Binding-site contacts:
Ligand atom C3 contacts residue ASN21 of chain 3.A at 3.8 Å.
Ligand atom O3 contacts residue NAG1 of chain 3.D at 3.8 Å.
Ligand atom N2 contacts residue ASN37 of chain 3.A at 4.1 Å.
Ligand atom O7 contacts residue ASN21 of chain 3.A at 3.7 Å.
Ligand atom N2 contacts residue ASN21 of chain 3.A at 2.8 Å (h-bond).
Ligand atom O7 contacts residue ASN37 of chain 3.A at 3.6 Å.
Ligand atom O7 contacts residue THR23 of chain 3.A at 3.9 Å.
Ligand atom C1 contacts residue ASN21 of chain 3.A at 1.5 Å.
Ligand atom O5 contacts residue ASN21 of chain 3.A at 2.4 Å (h-bond).
Ligand atom C8 contacts residue ASN21 of chain 3.A at 4.4 Å.
Ligand atom C3 contacts residue NAG1 of chain 3.D at 3.9 Å.
Ligand atom O3 contacts residue ASN37 of chain 3.A at 4.2 Å.
Ligand atom C5 contacts residue NAG1 of chain 3.D at 4.4 Å.
Ligand atom C4 contacts residue ASN21 of chain 3.A at 4.3 Å.
Ligand atom C5 contacts residue ASN21 of chain 3.A at 3.7 Å.
Ligand atom C7 contacts residue ASN21 of chain 3.A at 3.7 Å.
Ligand atom C7 contacts residue ASN37 of chain 3.A at 3.9 Å.
Ligand atom C2 contacts residue ASN21 of chain 3.A at 2.5 Å.
Ligand atom C4 contacts residue NAG1 of chain 3.D at 4.2 Å.
Ligand atom O4 contacts residue NAG1 of chain 3.D at 3.7 Å.

Sequence of chain 3.A:
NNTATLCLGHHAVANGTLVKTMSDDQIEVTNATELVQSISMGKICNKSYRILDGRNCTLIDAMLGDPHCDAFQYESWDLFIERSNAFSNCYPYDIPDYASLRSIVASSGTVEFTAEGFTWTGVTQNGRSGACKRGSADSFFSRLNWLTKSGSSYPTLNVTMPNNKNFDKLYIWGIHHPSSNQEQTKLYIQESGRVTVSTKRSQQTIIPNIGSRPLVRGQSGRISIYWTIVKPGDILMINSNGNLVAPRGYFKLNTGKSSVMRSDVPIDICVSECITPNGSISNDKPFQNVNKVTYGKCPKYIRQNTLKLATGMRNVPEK

A protein and the small-molecule ligand that binds it are described below.
Small molecule (SMILES): CC(=O)N[C@@H]1[C@@H](O)[C@H](O)[C@@H](CO)O[C@H]1O